Binding-site contacts:
Ligand atom C6 contacts residue PHE66 of chain 1.E at 4.5 Å (hydrophobic).
Ligand atom C5 contacts residue ASN196 of chain 1.E at 3.7 Å.
Ligand atom O6 contacts residue THR198 of chain 1.E at 4.2 Å.
Ligand atom C8 contacts residue TRP520 of chain 1.F at 3.4 Å (hydrophobic).
Ligand atom O7 contacts residue TRP520 of chain 1.F at 3.8 Å.
Ligand atom O7 contacts residue ASN196 of chain 1.E at 2.4 Å (h-bond).
Ligand atom C1 contacts residue PHE66 of chain 1.E at 4.0 Å (hydrophobic).
Ligand atom C5 contacts residue PHE66 of chain 1.E at 3.7 Å (hydrophobic).
Ligand atom O5 contacts residue PHE66 of chain 1.E at 4.1 Å.
Ligand atom C6 contacts residue GLU262 of chain 1.E at 4.2 Å.
Ligand atom C3 contacts residue ASN196 of chain 1.E at 3.8 Å.
Ligand atom O5 contacts residue ASN196 of chain 1.E at 2.4 Å (h-bond).
Ligand atom C4 contacts residue PHE66 of chain 1.E at 4.5 Å (hydrophobic).
Ligand atom C7 contacts residue TRP520 of chain 1.F at 3.8 Å (hydrophobic).
Ligand atom O6 contacts residue GLU262 of chain 1.E at 3.7 Å.
Ligand atom C2 contacts residue ASN196 of chain 1.E at 2.5 Å.
Ligand atom C7 contacts residue ASN196 of chain 1.E at 3.0 Å.
Ligand atom C4 contacts residue ASN196 of chain 1.E at 4.3 Å.
Ligand atom C8 contacts residue ASN196 of chain 1.E at 4.2 Å.
Ligand atom O5 contacts residue GLU262 of chain 1.E at 4.2 Å.
Ligand atom N2 contacts residue TRP520 of chain 1.F at 4.5 Å.
Ligand atom C8 contacts residue PHE639 of chain 1.F at 3.7 Å (hydrophobic).
Ligand atom C1 contacts residue ASN196 of chain 1.E at 1.4 Å.
Ligand atom C3 contacts residue PHE66 of chain 1.E at 4.2 Å (hydrophobic).
Ligand atom N2 contacts residue ASN196 of chain 1.E at 2.8 Å (h-bond).

Sequence of chain 1.F:
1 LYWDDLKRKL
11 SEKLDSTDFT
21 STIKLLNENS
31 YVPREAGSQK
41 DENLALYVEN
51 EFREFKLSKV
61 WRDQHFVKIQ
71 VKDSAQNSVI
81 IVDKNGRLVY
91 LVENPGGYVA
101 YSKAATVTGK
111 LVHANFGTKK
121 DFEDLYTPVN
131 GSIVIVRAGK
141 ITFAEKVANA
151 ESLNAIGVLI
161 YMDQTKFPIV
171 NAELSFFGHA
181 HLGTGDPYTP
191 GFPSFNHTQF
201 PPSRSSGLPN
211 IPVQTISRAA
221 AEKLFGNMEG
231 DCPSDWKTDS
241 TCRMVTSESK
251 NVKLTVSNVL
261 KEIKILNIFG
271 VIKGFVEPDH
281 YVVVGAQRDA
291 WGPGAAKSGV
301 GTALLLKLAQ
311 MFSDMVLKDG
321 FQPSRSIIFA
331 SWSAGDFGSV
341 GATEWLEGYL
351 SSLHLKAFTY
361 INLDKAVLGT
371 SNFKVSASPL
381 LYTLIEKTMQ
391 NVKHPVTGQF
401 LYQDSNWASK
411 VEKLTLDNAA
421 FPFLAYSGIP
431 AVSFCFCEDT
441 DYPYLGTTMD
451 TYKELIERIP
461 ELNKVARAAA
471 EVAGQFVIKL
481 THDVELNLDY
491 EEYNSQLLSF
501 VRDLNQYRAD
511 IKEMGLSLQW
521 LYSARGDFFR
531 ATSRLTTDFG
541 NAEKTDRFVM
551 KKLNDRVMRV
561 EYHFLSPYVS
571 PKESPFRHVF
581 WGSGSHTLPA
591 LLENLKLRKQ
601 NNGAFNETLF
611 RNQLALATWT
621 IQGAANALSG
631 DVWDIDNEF

Sequence of chain 1.E:
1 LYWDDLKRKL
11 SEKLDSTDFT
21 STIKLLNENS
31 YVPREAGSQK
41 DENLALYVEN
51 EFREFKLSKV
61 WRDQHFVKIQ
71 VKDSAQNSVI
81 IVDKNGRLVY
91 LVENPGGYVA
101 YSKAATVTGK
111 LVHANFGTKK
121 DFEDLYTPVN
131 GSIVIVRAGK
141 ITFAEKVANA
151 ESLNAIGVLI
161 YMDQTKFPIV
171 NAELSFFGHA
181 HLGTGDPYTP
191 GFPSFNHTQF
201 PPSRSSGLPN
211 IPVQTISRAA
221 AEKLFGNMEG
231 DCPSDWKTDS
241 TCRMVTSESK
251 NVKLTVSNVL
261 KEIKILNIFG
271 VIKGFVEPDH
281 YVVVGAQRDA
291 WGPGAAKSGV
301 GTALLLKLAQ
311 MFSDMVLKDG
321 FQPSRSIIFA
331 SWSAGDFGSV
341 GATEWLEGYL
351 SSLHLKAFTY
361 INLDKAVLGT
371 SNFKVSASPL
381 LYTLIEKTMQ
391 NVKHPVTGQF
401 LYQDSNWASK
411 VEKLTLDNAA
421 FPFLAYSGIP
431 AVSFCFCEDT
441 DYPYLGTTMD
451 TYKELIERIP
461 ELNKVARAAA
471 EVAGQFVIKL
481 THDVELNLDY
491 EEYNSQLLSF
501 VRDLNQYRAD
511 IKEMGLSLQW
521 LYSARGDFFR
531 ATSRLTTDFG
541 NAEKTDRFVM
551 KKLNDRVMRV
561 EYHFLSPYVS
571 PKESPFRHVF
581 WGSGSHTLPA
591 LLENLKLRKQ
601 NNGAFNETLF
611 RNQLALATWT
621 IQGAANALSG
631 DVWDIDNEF

This small molecule binds to this protein.
Small molecule (SMILES): CC(=O)N[C@@H]1[C@@H](O)[C@H](O)[C@@H](CO)O[C@H]1O